Sequence of chain 1.A:
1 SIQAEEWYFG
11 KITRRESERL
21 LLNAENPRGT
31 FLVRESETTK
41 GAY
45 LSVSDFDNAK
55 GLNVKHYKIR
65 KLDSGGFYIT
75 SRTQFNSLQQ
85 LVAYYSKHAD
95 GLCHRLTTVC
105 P

The small molecule below binds the protein below.
Small molecule (SMILES): O=P(O)(O)Oc1cccc2c1NCCC2

Binding-site contacts:
Ligand atom O20 contacts residue CSO44 of chain 1.A at 4.0 Å.
Ligand atom C13 contacts residue THR39 of chain 1.A at 4.1 Å.
Ligand atom C14 contacts residue THR39 of chain 1.A at 3.6 Å.
Ligand atom O21 contacts residue SER36 of chain 1.A at 3.9 Å.
Ligand atom P18 contacts residue CSO44 of chain 1.A at 4.5 Å.
Ligand atom P18 contacts residue ARG34 of chain 1.A at 3.7 Å.
Ligand atom O21 contacts residue GLU37 of chain 1.A at 3.0 Å (salt-bridge).
Ligand atom O17 contacts residue ARG14 of chain 1.A at 3.6 Å (salt-bridge).
Ligand atom C14 contacts residue THR38 of chain 1.A at 3.1 Å.
Ligand atom C4 contacts residue CSO44 of chain 1.A at 4.2 Å.
Ligand atom P18 contacts residue GLU37 of chain 1.A at 4.1 Å.
Ligand atom C16 contacts residue ARG14 of chain 1.A at 4.1 Å.
Ligand atom C2 contacts residue LYS62 of chain 1.A at 4.2 Å.
Ligand atom C3 contacts residue LYS62 of chain 1.A at 4.1 Å.
Ligand atom C14 contacts residue LYS62 of chain 1.A at 4.0 Å.
Ligand atom C16 contacts residue THR38 of chain 1.A at 3.9 Å.
Ligand atom O19 contacts residue ARG14 of chain 1.A at 3.0 Å.
Ligand atom O20 contacts residue ARG14 of chain 1.A at 2.5 Å (salt-bridge).
Ligand atom C13 contacts residue LYS62 of chain 1.A at 3.2 Å.
Ligand atom C1 contacts residue HIS60 of chain 1.A at 4.1 Å.
Ligand atom P18 contacts residue ARG14 of chain 1.A at 3.4 Å.
Ligand atom C4 contacts residue ARG14 of chain 1.A at 3.6 Å.
Ligand atom C1 contacts residue ARG14 of chain 1.A at 4.2 Å.
Ligand atom O21 contacts residue CSO44 of chain 1.A at 3.8 Å.
Ligand atom C14 contacts residue SER36 of chain 1.A at 3.6 Å.
Ligand atom N5 contacts residue ARG14 of chain 1.A at 2.5 Å (salt-bridge).
Ligand atom O17 contacts residue THR38 of chain 1.A at 4.4 Å.
Ligand atom C15 contacts residue THR38 of chain 1.A at 2.7 Å.
Ligand atom C2 contacts residue CSO44 of chain 1.A at 3.7 Å.
Ligand atom C13 contacts residue SER36 of chain 1.A at 4.2 Å.
Ligand atom O21 contacts residue ARG34 of chain 1.A at 2.9 Å (salt-bridge).
Ligand atom O20 contacts residue ARG34 of chain 1.A at 2.6 Å (salt-bridge).
Ligand atom O19 contacts residue ARG34 of chain 1.A at 4.1 Å.
Ligand atom C6 contacts residue ARG14 of chain 1.A at 3.1 Å.
Ligand atom C15 contacts residue SER36 of chain 1.A at 3.9 Å.
Ligand atom C13 contacts residue CSO44 of chain 1.A at 4.1 Å.
Ligand atom C1 contacts residue CSO44 of chain 1.A at 4.4 Å.
Ligand atom O19 contacts residue GLU37 of chain 1.A at 3.1 Å.
Ligand atom O17 contacts residue GLU37 of chain 1.A at 4.3 Å.
Ligand atom C3 contacts residue CSO44 of chain 1.A at 3.8 Å.